Binding-site contacts:
Ligand atom C8 contacts residue ASP177 of chain 1.B at 3.7 Å.
Ligand atom C11 contacts residue TVP1 of chain 1.S at 3.5 Å.
Ligand atom C5 contacts residue TVP1 of chain 1.S at 4.3 Å.
Ligand atom O contacts residue TVP1 of chain 1.S at 3.4 Å (h-bond).
Ligand atom C1 contacts residue TYR222 of chain 1.B at 3.1 Å (hydrophobic).
Ligand atom C10 contacts residue TYR222 of chain 1.B at 4.2 Å (hydrophobic).
Ligand atom N contacts residue TYR222 of chain 1.B at 4.0 Å.
Ligand atom C2 contacts residue PRO220 of chain 1.B at 3.8 Å (hydrophobic).
Ligand atom C7 contacts residue VAL175 of chain 1.B at 4.0 Å (hydrophobic).
Ligand atom C6 contacts residue LYS174 of chain 1.B at 4.1 Å.
Ligand atom C8 contacts residue TYR222 of chain 1.B at 3.8 Å (hydrophobic).
Ligand atom C4 contacts residue TVP1 of chain 1.S at 4.0 Å.
Ligand atom N contacts residue TVP1 of chain 1.S at 4.3 Å.
Ligand atom C7 contacts residue LYS174 of chain 1.B at 4.5 Å.
Ligand atom C9 contacts residue ASP177 of chain 1.B at 4.0 Å.
Ligand atom O contacts residue THR221 of chain 1.B at 3.5 Å.
Ligand atom C2 contacts residue THR221 of chain 1.B at 4.5 Å.
Ligand atom C3 contacts residue TVP1 of chain 1.S at 3.7 Å.
Ligand atom C9 contacts residue VAL175 of chain 1.B at 4.0 Å (hydrophobic).
Ligand atom C6 contacts residue TVP1 of chain 1.S at 4.2 Å.
Ligand atom C1 contacts residue LEU225 of chain 1.B at 4.2 Å (hydrophobic).
Ligand atom C11 contacts residue TYR222 of chain 1.B at 3.6 Å (hydrophobic).
Ligand atom O contacts residue PRO220 of chain 1.B at 4.2 Å.
Ligand atom C2 contacts residue TYR222 of chain 1.B at 4.4 Å (hydrophobic).
Ligand atom C10 contacts residue VAL175 of chain 1.B at 4.0 Å (hydrophobic).
Ligand atom C1 contacts residue THR221 of chain 1.B at 3.1 Å.
Ligand atom C12 contacts residue TYR222 of chain 1.B at 3.9 Å (hydrophobic).
Ligand atom C8 contacts residue SER176 of chain 1.B at 3.3 Å.
Ligand atom C5 contacts residue VAL175 of chain 1.B at 4.3 Å (hydrophobic).
Ligand atom O contacts residue TYR222 of chain 1.B at 3.1 Å (h-bond).
Ligand atom N contacts residue VAL175 of chain 1.B at 4.5 Å.
Ligand atom C2 contacts residue VAL175 of chain 1.B at 4.3 Å (hydrophobic).
Ligand atom C9 contacts residue TYR222 of chain 1.B at 3.4 Å (hydrophobic).
Ligand atom C3 contacts residue PRO220 of chain 1.B at 3.3 Å (hydrophobic).
Ligand atom C6 contacts residue VAL175 of chain 1.B at 4.3 Å (hydrophobic).
Ligand atom C7 contacts residue SER176 of chain 1.B at 3.4 Å.
Ligand atom C1 contacts residue PRO220 of chain 1.B at 3.1 Å (hydrophobic).
Ligand atom C8 contacts residue VAL175 of chain 1.B at 4.1 Å (hydrophobic).
Ligand atom C12 contacts residue TVP1 of chain 1.S at 3.7 Å.

The protein below binds the small molecule below.
Small molecule (SMILES): CC(=O)N1c2ccccc2CC[C@@H]1C

Sequence of chain 1.B:
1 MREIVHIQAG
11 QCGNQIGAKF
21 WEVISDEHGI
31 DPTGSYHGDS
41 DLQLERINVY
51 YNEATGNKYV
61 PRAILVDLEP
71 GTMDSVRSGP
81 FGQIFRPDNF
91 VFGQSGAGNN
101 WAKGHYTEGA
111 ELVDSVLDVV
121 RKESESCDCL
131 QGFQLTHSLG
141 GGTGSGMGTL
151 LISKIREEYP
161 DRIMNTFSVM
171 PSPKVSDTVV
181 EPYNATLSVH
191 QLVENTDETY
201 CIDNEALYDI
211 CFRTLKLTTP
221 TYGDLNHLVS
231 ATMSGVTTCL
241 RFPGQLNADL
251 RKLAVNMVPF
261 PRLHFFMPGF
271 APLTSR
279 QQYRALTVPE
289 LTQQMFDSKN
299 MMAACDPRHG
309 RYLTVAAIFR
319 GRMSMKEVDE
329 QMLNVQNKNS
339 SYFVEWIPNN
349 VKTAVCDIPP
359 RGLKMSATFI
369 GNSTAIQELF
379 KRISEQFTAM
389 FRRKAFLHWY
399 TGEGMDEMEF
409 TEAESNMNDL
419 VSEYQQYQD